This protein binds this small molecule.
Small molecule (SMILES): COc1cc(CCNC(=O)c2[nH]c(-c3ccccc3C(F)(F)F)nc(=O)c2O)ccn1

Sequence of chain 1.A:
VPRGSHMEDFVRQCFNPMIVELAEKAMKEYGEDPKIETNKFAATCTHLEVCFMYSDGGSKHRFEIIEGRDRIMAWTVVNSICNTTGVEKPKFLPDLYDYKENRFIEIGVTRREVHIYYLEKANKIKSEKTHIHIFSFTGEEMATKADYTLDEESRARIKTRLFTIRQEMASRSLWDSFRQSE

Binding-site contacts:
Ligand atom C09 contacts residue MN1 of chain 1.D at 2.4 Å.
Ligand atom O13 contacts residue ILE121 of chain 1.A at 4.0 Å.
Ligand atom O10 contacts residue ASP109 of chain 1.A at 3.7 Å.
Ligand atom O15 contacts residue ILE121 of chain 1.A at 2.8 Å (h-bond).
Ligand atom C12 contacts residue HIS61 of chain 1.A at 3.5 Å.
Ligand atom C12 contacts residue MN1 of chain 1.C at 2.7 Å.
Ligand atom N16 contacts residue TYR131 of chain 1.A at 4.0 Å.
Ligand atom N08 contacts residue MN1 of chain 1.D at 3.4 Å.
Ligand atom C22 contacts residue LYS54 of chain 1.A at 3.5 Å.
Ligand atom N31 contacts residue LYS54 of chain 1.A at 4.0 Å.
Ligand atom C03 contacts residue TYR44 of chain 1.A at 3.5 Å (hydrophobic).
Ligand atom O15 contacts residue MN1 of chain 1.C at 2.1 Å.
Ligand atom F28 contacts residue ALA57 of chain 1.A at 4.0 Å.
Ligand atom C05 contacts residue TYR44 of chain 1.A at 3.8 Å (hydrophobic).
Ligand atom O15 contacts residue HIS61 of chain 1.A at 2.8 Å (h-bond).
Ligand atom C14 contacts residue GLU120 of chain 1.A at 3.7 Å.
Ligand atom O13 contacts residue MN1 of chain 1.C at 1.9 Å.
Ligand atom C11 contacts residue MN1 of chain 1.D at 3.0 Å.
Ligand atom C12 contacts residue GLU120 of chain 1.A at 3.6 Å.
Ligand atom O13 contacts residue HIS61 of chain 1.A at 3.4 Å (h-bond).
Ligand atom C21 contacts residue LYS54 of chain 1.A at 3.8 Å.
Ligand atom O15 contacts residue GLU120 of chain 1.A at 3.1 Å (salt-bridge).
Ligand atom C14 contacts residue HIS61 of chain 1.A at 3.3 Å.
Ligand atom O15 contacts residue TYR131 of chain 1.A at 3.5 Å (h-bond).
Ligand atom C03 contacts residue GLU46 of chain 1.A at 3.7 Å.
Ligand atom F27 contacts residue THR58 of chain 1.A at 3.7 Å.
Ligand atom O13 contacts residue ASP109 of chain 1.A at 3.1 Å (salt-bridge).
Ligand atom O13 contacts residue GLU120 of chain 1.A at 2.6 Å (salt-bridge).
Ligand atom O15 contacts residue GLY122 of chain 1.A at 4.0 Å.
Ligand atom N31 contacts residue GLU46 of chain 1.A at 2.9 Å (salt-bridge).
Ligand atom C04 contacts residue TYR44 of chain 1.A at 3.4 Å (hydrophobic).
Ligand atom F28 contacts residue HIS61 of chain 1.A at 3.5 Å.
Ligand atom C14 contacts residue MN1 of chain 1.C at 2.7 Å.
Ligand atom C06 contacts residue TYR44 of chain 1.A at 4.0 Å (hydrophobic).
Ligand atom C12 contacts residue MN1 of chain 1.D at 3.0 Å.
Ligand atom F27 contacts residue ALA57 of chain 1.A at 3.1 Å.
Ligand atom C30 contacts residue GLU46 of chain 1.A at 3.9 Å.
Ligand atom O13 contacts residue MN1 of chain 1.D at 2.4 Å.
Ligand atom O10 contacts residue LEU107 of chain 1.A at 3.8 Å.
Ligand atom O10 contacts residue MN1 of chain 1.D at 1.7 Å.